Sequence of chain 1.A:
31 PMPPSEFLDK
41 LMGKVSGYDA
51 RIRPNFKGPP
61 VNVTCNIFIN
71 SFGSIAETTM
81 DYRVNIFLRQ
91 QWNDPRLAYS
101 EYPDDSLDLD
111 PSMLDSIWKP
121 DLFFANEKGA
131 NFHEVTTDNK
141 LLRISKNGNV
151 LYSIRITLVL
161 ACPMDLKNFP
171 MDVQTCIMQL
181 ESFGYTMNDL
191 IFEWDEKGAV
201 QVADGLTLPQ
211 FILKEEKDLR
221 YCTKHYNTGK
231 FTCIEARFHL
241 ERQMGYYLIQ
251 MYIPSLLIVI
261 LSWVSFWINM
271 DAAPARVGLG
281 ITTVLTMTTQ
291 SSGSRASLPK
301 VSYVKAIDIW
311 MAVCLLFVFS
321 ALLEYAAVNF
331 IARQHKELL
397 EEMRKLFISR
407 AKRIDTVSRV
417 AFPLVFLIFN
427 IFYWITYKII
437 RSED

Binding-site contacts:
Ligand atom O5 contacts residue ASN62 of chain 1.A at 2.4 Å (h-bond).
Ligand atom O6 contacts residue PRO59 of chain 1.A at 3.8 Å.
Ligand atom N2 contacts residue ASN62 of chain 1.A at 3.0 Å (h-bond).
Ligand atom O7 contacts residue ASN62 of chain 1.A at 4.0 Å.
Ligand atom C5 contacts residue ASN62 of chain 1.A at 3.7 Å.
Ligand atom C2 contacts residue ASN62 of chain 1.A at 2.6 Å.
Ligand atom C1 contacts residue ASN62 of chain 1.A at 1.4 Å.
Ligand atom C6 contacts residue PRO60 of chain 1.A at 4.1 Å (hydrophobic).
Ligand atom C3 contacts residue ASN62 of chain 1.A at 3.9 Å.
Ligand atom O5 contacts residue PRO60 of chain 1.A at 3.9 Å.
Ligand atom C4 contacts residue ASN62 of chain 1.A at 4.3 Å.
Ligand atom O6 contacts residue PRO60 of chain 1.A at 3.2 Å (h-bond).
Ligand atom C6 contacts residue PRO59 of chain 1.A at 3.8 Å (hydrophobic).
Ligand atom C8 contacts residue GLU193 of chain 1.A at 4.2 Å.
Ligand atom C7 contacts residue ASN62 of chain 1.A at 4.0 Å.

The protein below binds the small molecule below.
Small molecule (SMILES): CC(=O)N[C@H]1[C@H](O[C@H]2[C@H](O)[C@@H](NC(C)=O)CO[C@@H]2CO)O[C@H](CO)[C@@H](O)[C@@H]1O